Binding-site contacts:
Ligand atom F24 contacts residue PHE193 of chain 1.B at 3.6 Å.
Ligand atom N10 contacts residue LEU229 of chain 1.B at 4.0 Å.
Ligand atom C17 contacts residue LEU189 of chain 1.B at 3.9 Å (hydrophobic).
Ligand atom N3 contacts residue PHE250 of chain 1.B at 3.8 Å.
Ligand atom C31 contacts residue LEU229 of chain 1.B at 3.8 Å (hydrophobic).
Ligand atom N3 contacts residue PHE283 of chain 1.B at 3.3 Å.
Ligand atom C15 contacts residue MET267 of chain 1.B at 4.0 Å (hydrophobic).
Ligand atom C1 contacts residue GLN280 of chain 1.B at 3.6 Å.
Ligand atom F22 contacts residue PHE283 of chain 1.B at 4.0 Å.
Ligand atom C6 contacts residue PHE283 of chain 1.B at 3.9 Å (hydrophobic).
Ligand atom C27 contacts residue LEU229 of chain 1.B at 3.4 Å (hydrophobic).
Ligand atom C32 contacts residue PHE250 of chain 1.B at 3.6 Å (hydrophobic).
Ligand atom C12 contacts residue VAL232 of chain 1.B at 4.0 Å (hydrophobic).
Ligand atom C19 contacts residue PHE250 of chain 1.B at 4.0 Å (hydrophobic).
Ligand atom C25 contacts residue HIS79 of chain 1.B at 4.0 Å.
Ligand atom C5 contacts residue PHE283 of chain 1.B at 3.5 Å (hydrophobic).
Ligand atom C31 contacts residue ASP228 of chain 1.B at 3.8 Å.
Ligand atom C12 contacts residue PHE283 of chain 1.B at 3.5 Å (hydrophobic).
Ligand atom F22 contacts residue LEU189 of chain 1.B at 4.0 Å.
Ligand atom O7 contacts residue GLN280 of chain 1.B at 2.9 Å (h-bond).
Ligand atom F24 contacts residue LEU189 of chain 1.B at 3.8 Å.
Ligand atom C8 contacts residue PHE283 of chain 1.B at 3.7 Å (hydrophobic).
Ligand atom C30 contacts residue ILE246 of chain 1.B at 3.9 Å (hydrophobic).
Ligand atom N10 contacts residue TYR78 of chain 1.B at 3.6 Å.
Ligand atom N4 contacts residue PHE283 of chain 1.B at 3.4 Å.
Ligand atom C2 contacts residue MET267 of chain 1.B at 3.5 Å (hydrophobic).
Ligand atom C30 contacts residue PHE250 of chain 1.B at 3.8 Å (hydrophobic).
Ligand atom F22 contacts residue VAL287 of chain 1.B at 3.6 Å.
Ligand atom C14 contacts residue PHE283 of chain 1.B at 3.6 Å (hydrophobic).
Ligand atom N28 contacts residue HIS79 of chain 1.B at 3.5 Å.
Ligand atom C6 contacts residue GLN280 of chain 1.B at 3.6 Å.
Ligand atom C2 contacts residue PHE283 of chain 1.B at 3.5 Å (hydrophobic).
Ligand atom C15 contacts residue PHE283 of chain 1.B at 3.7 Å (hydrophobic).
Ligand atom C1 contacts residue PHE250 of chain 1.B at 3.8 Å (hydrophobic).
Ligand atom C1 contacts residue PHE283 of chain 1.B at 3.8 Å (hydrophobic).
Ligand atom C11 contacts residue ILE246 of chain 1.B at 4.0 Å (hydrophobic).
Ligand atom C32 contacts residue HIS79 of chain 1.B at 3.6 Å.
Ligand atom C18 contacts residue LEU189 of chain 1.B at 4.0 Å (hydrophobic).
Ligand atom C12 contacts residue ILE246 of chain 1.B at 4.0 Å (hydrophobic).
Ligand atom C2 contacts residue PHE250 of chain 1.B at 3.8 Å (hydrophobic).

Sequence of chain 1.B:
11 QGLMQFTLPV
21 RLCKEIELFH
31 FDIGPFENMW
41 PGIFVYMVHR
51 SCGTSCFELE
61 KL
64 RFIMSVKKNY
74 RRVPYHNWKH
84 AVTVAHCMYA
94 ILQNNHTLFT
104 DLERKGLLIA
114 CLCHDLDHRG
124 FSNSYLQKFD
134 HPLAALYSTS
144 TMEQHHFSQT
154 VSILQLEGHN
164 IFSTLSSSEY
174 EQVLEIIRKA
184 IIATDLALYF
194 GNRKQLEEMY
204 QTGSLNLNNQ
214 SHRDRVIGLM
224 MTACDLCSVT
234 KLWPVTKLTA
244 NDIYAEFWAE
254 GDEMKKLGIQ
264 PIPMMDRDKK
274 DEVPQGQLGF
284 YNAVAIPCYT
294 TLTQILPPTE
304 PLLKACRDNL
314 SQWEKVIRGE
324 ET

A small-molecule ligand and the protein it binds are described below.
Small molecule (SMILES): O=c1ccn(-c2cccc(OC(F)(F)F)c2)nc1-c1ccnn1-c1ccnc2ccccc12